The small molecule below binds the protein below.
Small molecule (SMILES): O=C(O)c1ccccc1O

Sequence of chain 2.A:
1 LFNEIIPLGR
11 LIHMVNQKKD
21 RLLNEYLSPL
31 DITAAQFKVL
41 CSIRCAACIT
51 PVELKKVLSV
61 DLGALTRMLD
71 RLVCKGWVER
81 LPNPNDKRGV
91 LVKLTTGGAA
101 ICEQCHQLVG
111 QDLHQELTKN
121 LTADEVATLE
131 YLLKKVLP

Binding-site contacts:
Ligand atom C5 contacts residue ALA35 of chain 2.A at 3.2 Å (hydrophobic).
Ligand atom C3 contacts residue MET68 of chain 2.A at 4.2 Å (hydrophobic).
Ligand atom C4 contacts residue MET68 of chain 2.A at 4.4 Å (hydrophobic).
Ligand atom C4 contacts residue ALA35 of chain 2.A at 3.4 Å (hydrophobic).
Ligand atom C6 contacts residue GLN36 of chain 2.A at 4.4 Å.
Ligand atom O1' contacts residue GLN36 of chain 2.A at 2.6 Å (h-bond).
Ligand atom O1' contacts residue MET68 of chain 2.A at 4.2 Å.
Ligand atom C2 contacts residue MET68 of chain 2.A at 3.8 Å (hydrophobic).
Ligand atom C6 contacts residue ALA35 of chain 2.A at 4.0 Å (hydrophobic).
Ligand atom O2 contacts residue MET68 of chain 2.A at 4.1 Å.
Ligand atom O2' contacts residue ARG67 of chain 2.A at 4.5 Å.
Ligand atom O2 contacts residue ALA64 of chain 2.A at 3.6 Å.
Ligand atom C6 contacts residue THR33 of chain 2.A at 3.2 Å.
Ligand atom C6 contacts residue MET68 of chain 2.A at 3.8 Å (hydrophobic).
Ligand atom O1' contacts residue THR33 of chain 2.A at 4.2 Å.
Ligand atom O2' contacts residue MET68 of chain 2.A at 3.8 Å.
Ligand atom C1' contacts residue MET68 of chain 2.A at 3.9 Å (hydrophobic).
Ligand atom C5 contacts residue MET68 of chain 2.A at 4.2 Å (hydrophobic).
Ligand atom C1 contacts residue THR33 of chain 2.A at 4.5 Å.
Ligand atom C1' contacts residue GLN36 of chain 2.A at 3.9 Å.
Ligand atom O2' contacts residue ARG71 of chain 2.A at 4.1 Å.
Ligand atom C3 contacts residue ALA35 of chain 2.A at 4.3 Å (hydrophobic).
Ligand atom O1' contacts residue ARG71 of chain 2.A at 4.1 Å.
Ligand atom C1 contacts residue MET68 of chain 2.A at 3.6 Å (hydrophobic).
Ligand atom C5 contacts residue THR33 of chain 2.A at 3.5 Å.